The small molecule below binds the protein below.
Small molecule (SMILES): O=C([O-])C(=O)[O-]

Sequence of chain 1.E:
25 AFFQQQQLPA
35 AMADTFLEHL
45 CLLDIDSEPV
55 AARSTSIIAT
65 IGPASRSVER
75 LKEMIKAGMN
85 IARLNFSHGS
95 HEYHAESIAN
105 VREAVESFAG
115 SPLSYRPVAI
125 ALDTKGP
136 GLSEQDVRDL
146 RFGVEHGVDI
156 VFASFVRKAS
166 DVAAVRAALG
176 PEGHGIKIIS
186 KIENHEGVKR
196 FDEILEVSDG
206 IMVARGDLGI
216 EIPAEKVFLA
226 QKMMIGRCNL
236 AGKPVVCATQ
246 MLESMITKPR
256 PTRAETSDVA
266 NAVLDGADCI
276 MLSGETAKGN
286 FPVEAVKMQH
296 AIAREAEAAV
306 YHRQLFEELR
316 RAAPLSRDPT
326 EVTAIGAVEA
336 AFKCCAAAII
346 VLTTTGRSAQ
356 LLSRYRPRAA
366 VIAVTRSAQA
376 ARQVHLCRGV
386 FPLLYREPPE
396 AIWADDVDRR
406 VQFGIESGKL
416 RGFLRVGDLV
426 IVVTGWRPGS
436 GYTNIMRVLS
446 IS

Binding-site contacts:
Ligand atom O3 contacts residue MG1 of chain 1.CA at 2.2 Å.
Ligand atom O4 contacts residue GLY211 of chain 1.E at 3.9 Å.
Ligand atom O2 contacts residue ALA209 of chain 1.E at 3.4 Å.
Ligand atom O1 contacts residue THR244 of chain 1.E at 3.7 Å.
Ligand atom C1 contacts residue THR244 of chain 1.E at 4.2 Å.
Ligand atom O3 contacts residue GLU188 of chain 1.E at 3.1 Å (salt-bridge).
Ligand atom O1 contacts residue MET207 of chain 1.E at 4.0 Å.
Ligand atom C2 contacts residue GLY211 of chain 1.E at 3.9 Å.
Ligand atom C1 contacts residue ALA209 of chain 1.E at 3.7 Å (hydrophobic).
Ligand atom O3 contacts residue ALA209 of chain 1.E at 4.2 Å.
Ligand atom O4 contacts residue ALA209 of chain 1.E at 3.8 Å.
Ligand atom O2 contacts residue MG1 of chain 1.CA at 3.9 Å.
Ligand atom O4 contacts residue MG1 of chain 1.CA at 1.9 Å.
Ligand atom C2 contacts residue ARG210 of chain 1.E at 4.5 Å.
Ligand atom O3 contacts residue ASP212 of chain 1.E at 4.1 Å.
Ligand atom O4 contacts residue GLU188 of chain 1.E at 2.7 Å (salt-bridge).
Ligand atom O1 contacts residue LYS186 of chain 1.E at 3.7 Å.
Ligand atom O2 contacts residue THR244 of chain 1.E at 2.6 Å (h-bond).
Ligand atom O3 contacts residue LYS186 of chain 1.E at 2.7 Å (salt-bridge).
Ligand atom O1 contacts residue ALA209 of chain 1.E at 4.0 Å.
Ligand atom O4 contacts residue ASP212 of chain 1.E at 2.8 Å (salt-bridge).
Ligand atom O2 contacts residue ARG210 of chain 1.E at 3.6 Å.
Ligand atom C2 contacts residue MG1 of chain 1.CA at 2.8 Å.
Ligand atom O1 contacts residue MET276 of chain 1.E at 4.2 Å.
Ligand atom C2 contacts residue ALA209 of chain 1.E at 3.5 Å (hydrophobic).
Ligand atom C1 contacts residue MG1 of chain 1.CA at 2.8 Å.
Ligand atom C2 contacts residue THR244 of chain 1.E at 3.7 Å.
Ligand atom O1 contacts residue ARG87 of chain 1.E at 4.1 Å.
Ligand atom C2 contacts residue ASP212 of chain 1.E at 3.9 Å.
Ligand atom O1 contacts residue MG1 of chain 1.CA at 4.1 Å.
Ligand atom O2 contacts residue ASP212 of chain 1.E at 3.9 Å.
Ligand atom C1 contacts residue LYS186 of chain 1.E at 3.5 Å.
Ligand atom O2 contacts residue GLY211 of chain 1.E at 3.0 Å (h-bond).
Ligand atom C2 contacts residue GLU188 of chain 1.E at 3.5 Å.
Ligand atom C1 contacts residue GLU188 of chain 1.E at 3.6 Å.